A small-molecule ligand and the protein it binds are described below.
Small molecule (SMILES): C[C@@H](O)[C@@H](C)O

Binding-site contacts:
Ligand atom O6 contacts residue THR51 of chain 1.A at 2.8 Å (h-bond).
Ligand atom C3 contacts residue GLY52 of chain 1.A at 4.5 Å.
Ligand atom C4 contacts residue THR51 of chain 1.A at 3.5 Å.
Ligand atom C1 contacts residue ASN16 of chain 1.B at 4.0 Å.
Ligand atom C3 contacts residue THR51 of chain 1.A at 3.7 Å.
Ligand atom O6 contacts residue GLY52 of chain 1.A at 3.7 Å.
Ligand atom C2 contacts residue SER53 of chain 1.A at 4.5 Å.
Ligand atom O5 contacts residue ASN16 of chain 1.B at 3.1 Å (h-bond).
Ligand atom C2 contacts residue GLY52 of chain 1.A at 4.2 Å.
Ligand atom C4 contacts residue GLY52 of chain 1.A at 4.2 Å.
Ligand atom C2 contacts residue ASN16 of chain 1.B at 4.3 Å.
Ligand atom O5 contacts residue GLY52 of chain 1.A at 4.1 Å.
Ligand atom O5 contacts residue SER53 of chain 1.A at 4.1 Å.

Sequence of chain 1.A:
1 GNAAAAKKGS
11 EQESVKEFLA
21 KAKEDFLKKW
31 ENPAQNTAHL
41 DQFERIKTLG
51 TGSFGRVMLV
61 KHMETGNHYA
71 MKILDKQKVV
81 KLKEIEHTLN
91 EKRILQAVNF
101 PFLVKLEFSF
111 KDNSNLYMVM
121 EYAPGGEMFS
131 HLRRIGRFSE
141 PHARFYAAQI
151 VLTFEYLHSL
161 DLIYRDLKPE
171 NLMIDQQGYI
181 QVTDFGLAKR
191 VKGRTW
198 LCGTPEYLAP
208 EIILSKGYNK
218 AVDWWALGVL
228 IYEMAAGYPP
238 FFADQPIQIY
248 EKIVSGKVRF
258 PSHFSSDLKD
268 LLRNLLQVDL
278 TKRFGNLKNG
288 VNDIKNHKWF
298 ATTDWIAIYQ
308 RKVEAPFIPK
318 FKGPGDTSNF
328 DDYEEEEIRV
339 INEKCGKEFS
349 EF

Sequence of chain 1.B:
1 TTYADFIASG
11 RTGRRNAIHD